Sequence of chain 1.BB:
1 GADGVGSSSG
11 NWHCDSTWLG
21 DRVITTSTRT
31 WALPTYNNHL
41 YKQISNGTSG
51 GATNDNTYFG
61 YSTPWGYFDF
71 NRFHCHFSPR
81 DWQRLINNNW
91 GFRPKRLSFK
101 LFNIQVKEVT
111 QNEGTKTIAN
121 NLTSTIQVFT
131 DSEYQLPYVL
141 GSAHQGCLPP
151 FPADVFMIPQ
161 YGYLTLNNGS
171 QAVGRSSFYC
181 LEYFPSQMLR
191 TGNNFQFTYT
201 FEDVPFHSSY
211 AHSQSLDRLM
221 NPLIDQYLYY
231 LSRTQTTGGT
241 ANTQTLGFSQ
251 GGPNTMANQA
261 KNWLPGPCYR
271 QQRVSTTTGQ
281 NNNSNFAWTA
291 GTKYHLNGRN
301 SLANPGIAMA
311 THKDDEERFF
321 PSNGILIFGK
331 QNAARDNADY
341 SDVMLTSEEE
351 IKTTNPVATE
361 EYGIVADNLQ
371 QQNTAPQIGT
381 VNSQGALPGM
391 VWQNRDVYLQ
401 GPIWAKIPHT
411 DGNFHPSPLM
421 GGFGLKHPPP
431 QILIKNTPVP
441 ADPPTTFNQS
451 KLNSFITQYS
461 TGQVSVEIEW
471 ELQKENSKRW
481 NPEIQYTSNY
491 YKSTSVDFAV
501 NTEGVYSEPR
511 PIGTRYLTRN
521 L

Binding-site contacts:
Ligand atom N7 contacts residue HIS415 of chain 1.AB at 3.6 Å.
Ligand atom N1 contacts residue GLY424 of chain 1.AB at 4.1 Å.
Ligand atom C4' contacts residue DC1 of chain 1.IF at 4.5 Å.
Ligand atom N1 contacts residue VAL204 of chain 1.AB at 4.4 Å.
Ligand atom P contacts residue DC1 of chain 1.IF at 1.6 Å.
Ligand atom OP1 contacts residue DC1 of chain 1.IF at 2.5 Å (h-bond).
Ligand atom N9 contacts residue HIS415 of chain 1.AB at 4.3 Å.
Ligand atom OP1 contacts residue LYS426 of chain 1.BB at 4.5 Å.
Ligand atom C8 contacts residue HIS415 of chain 1.AB at 3.6 Å.
Ligand atom C6 contacts residue PRO416 of chain 1.AB at 3.7 Å (hydrophobic).
Ligand atom C4 contacts residue PRO416 of chain 1.AB at 4.1 Å (hydrophobic).
Ligand atom N3 contacts residue PRO416 of chain 1.AB at 3.5 Å.
Ligand atom C6 contacts residue PRO205 of chain 1.AB at 3.7 Å (hydrophobic).
Ligand atom C5 contacts residue PRO416 of chain 1.AB at 4.2 Å (hydrophobic).
Ligand atom C2' contacts residue HIS415 of chain 1.AB at 4.3 Å.
Ligand atom N6 contacts residue PRO416 of chain 1.AB at 4.3 Å.
Ligand atom N1 contacts residue PRO416 of chain 1.AB at 3.1 Å (h-bond).
Ligand atom N6 contacts residue PRO205 of chain 1.AB at 3.9 Å.
Ligand atom C1' contacts residue PRO416 of chain 1.AB at 4.3 Å (hydrophobic).
Ligand atom C2 contacts residue PRO416 of chain 1.AB at 3.1 Å (hydrophobic).
Ligand atom N6 contacts residue ASN394 of chain 1.AB at 4.0 Å.
Ligand atom N7 contacts residue PRO205 of chain 1.AB at 3.7 Å.
Ligand atom N1 contacts residue PRO205 of chain 1.AB at 4.4 Å.
Ligand atom C8 contacts residue PRO205 of chain 1.AB at 4.3 Å (hydrophobic).
Ligand atom C5' contacts residue DC1 of chain 1.IF at 3.1 Å.
Ligand atom OP2 contacts residue DC1 of chain 1.IF at 2.5 Å (h-bond).
Ligand atom N6 contacts residue SER417 of chain 1.AB at 4.3 Å.
Ligand atom C5 contacts residue HIS415 of chain 1.AB at 4.4 Å.
Ligand atom C2 contacts residue GLY424 of chain 1.AB at 4.2 Å.
Ligand atom C5 contacts residue PRO205 of chain 1.AB at 3.6 Å (hydrophobic).
Ligand atom C4 contacts residue PRO205 of chain 1.AB at 4.2 Å (hydrophobic).
Ligand atom N9 contacts residue PRO416 of chain 1.AB at 4.4 Å.
Ligand atom O5' contacts residue DC1 of chain 1.IF at 2.5 Å (h-bond).

A small-molecule ligand and the protein it binds are described below.
Small molecule (SMILES): Nc1ncnc2c1ncn2[C@H]1C[C@H](O)[C@@H](COP(=O)(O)O)O1

Sequence of chain 1.AB:
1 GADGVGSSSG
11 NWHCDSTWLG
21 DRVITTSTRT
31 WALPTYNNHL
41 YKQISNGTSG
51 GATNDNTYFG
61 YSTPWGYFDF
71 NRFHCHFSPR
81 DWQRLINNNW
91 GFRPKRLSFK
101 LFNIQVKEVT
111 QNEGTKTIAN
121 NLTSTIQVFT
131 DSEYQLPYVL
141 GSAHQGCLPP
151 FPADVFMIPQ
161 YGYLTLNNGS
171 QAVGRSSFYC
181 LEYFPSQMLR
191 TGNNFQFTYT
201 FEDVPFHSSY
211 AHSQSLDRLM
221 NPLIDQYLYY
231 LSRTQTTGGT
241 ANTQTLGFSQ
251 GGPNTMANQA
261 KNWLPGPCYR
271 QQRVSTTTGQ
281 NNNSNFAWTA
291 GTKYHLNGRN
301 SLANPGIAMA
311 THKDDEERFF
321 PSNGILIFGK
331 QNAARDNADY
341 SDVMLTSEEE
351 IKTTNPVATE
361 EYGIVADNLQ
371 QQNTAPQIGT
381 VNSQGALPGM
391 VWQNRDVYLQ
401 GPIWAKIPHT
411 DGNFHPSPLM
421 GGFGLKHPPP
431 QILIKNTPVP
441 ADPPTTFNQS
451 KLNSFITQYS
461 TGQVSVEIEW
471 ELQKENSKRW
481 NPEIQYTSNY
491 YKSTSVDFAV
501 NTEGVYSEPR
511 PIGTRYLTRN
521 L